Sequence of chain 1.A:
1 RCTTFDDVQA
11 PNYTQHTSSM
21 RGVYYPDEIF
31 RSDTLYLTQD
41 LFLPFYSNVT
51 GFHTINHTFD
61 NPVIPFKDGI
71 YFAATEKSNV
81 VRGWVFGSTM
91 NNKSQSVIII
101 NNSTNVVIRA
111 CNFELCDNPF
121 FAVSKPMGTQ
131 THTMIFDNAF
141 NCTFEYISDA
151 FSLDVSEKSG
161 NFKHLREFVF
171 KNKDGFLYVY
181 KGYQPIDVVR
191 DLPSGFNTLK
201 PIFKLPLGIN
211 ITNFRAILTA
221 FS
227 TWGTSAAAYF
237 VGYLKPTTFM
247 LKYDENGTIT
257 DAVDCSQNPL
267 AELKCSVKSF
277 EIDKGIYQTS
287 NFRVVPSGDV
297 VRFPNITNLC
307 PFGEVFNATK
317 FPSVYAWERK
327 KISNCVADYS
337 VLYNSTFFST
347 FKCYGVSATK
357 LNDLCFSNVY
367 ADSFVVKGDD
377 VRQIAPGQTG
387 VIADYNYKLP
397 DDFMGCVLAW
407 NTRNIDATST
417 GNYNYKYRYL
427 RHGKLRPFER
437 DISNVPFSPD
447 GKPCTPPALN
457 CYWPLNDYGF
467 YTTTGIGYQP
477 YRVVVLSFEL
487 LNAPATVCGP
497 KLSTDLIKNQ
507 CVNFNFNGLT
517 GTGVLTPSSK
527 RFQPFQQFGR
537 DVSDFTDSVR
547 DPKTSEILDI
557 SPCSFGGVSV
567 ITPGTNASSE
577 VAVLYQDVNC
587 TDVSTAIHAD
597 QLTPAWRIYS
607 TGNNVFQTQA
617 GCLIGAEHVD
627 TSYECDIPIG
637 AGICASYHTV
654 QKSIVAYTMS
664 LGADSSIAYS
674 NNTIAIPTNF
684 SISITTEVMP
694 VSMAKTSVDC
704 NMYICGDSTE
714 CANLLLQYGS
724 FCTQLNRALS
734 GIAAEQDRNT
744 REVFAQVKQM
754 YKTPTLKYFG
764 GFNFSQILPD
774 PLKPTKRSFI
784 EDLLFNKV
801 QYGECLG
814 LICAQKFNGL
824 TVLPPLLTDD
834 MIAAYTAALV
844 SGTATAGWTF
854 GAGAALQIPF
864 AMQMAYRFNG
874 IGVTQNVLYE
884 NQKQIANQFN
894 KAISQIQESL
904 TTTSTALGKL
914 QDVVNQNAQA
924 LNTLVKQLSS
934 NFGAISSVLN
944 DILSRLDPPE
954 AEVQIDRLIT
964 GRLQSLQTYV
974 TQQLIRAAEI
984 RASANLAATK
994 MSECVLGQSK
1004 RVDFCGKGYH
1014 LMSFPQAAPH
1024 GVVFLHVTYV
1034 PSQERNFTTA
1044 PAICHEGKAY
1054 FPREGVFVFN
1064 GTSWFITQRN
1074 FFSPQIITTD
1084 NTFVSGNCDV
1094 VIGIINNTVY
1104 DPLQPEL

Binding-site contacts:
Ligand atom C1 contacts residue ASN1099 of chain 1.A at 1.4 Å.
Ligand atom C2 contacts residue ASN1099 of chain 1.A at 2.6 Å.
Ligand atom C7 contacts residue ASN1099 of chain 1.A at 3.6 Å.
Ligand atom O6 contacts residue ASN1099 of chain 1.A at 4.5 Å.
Ligand atom C3 contacts residue ASN1099 of chain 1.A at 3.9 Å.
Ligand atom O7 contacts residue ASN1099 of chain 1.A at 3.7 Å.
Ligand atom N2 contacts residue ASN1099 of chain 1.A at 3.0 Å (h-bond).
Ligand atom C4 contacts residue ASN1099 of chain 1.A at 4.3 Å.
Ligand atom O5 contacts residue ASN1099 of chain 1.A at 2.3 Å (h-bond).
Ligand atom C5 contacts residue ASN1099 of chain 1.A at 3.6 Å.

A small-molecule ligand and the protein it binds are described below.
Small molecule (SMILES): CC(=O)N[C@@H]1[C@@H](O)[C@H](O)[C@@H](CO)O[C@H]1O